Sequence of chain 1.F:
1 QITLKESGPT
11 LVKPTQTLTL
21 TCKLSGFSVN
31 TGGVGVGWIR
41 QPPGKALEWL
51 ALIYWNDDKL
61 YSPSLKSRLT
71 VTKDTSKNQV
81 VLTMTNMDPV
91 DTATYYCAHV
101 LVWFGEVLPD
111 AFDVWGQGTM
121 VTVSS

Binding-site contacts:
Ligand atom C1 contacts residue ASN125 of chain 1.A at 4.4 Å.
Ligand atom C8 contacts residue ALA123 of chain 1.A at 4.1 Å (hydrophobic).
Ligand atom C8 contacts residue GLY32 of chain 1.F at 4.0 Å.
Ligand atom C1 contacts residue THR124 of chain 1.A at 4.2 Å.
Ligand atom C7 contacts residue GLY32 of chain 1.F at 4.2 Å.
Ligand atom C6 contacts residue VAL127 of chain 1.A at 3.9 Å (hydrophobic).
Ligand atom O5 contacts residue VAL127 of chain 1.A at 4.0 Å.
Ligand atom O6 contacts residue VAL171 of chain 1.A at 4.2 Å.
Ligand atom C6 contacts residue ASN125 of chain 1.A at 4.1 Å.
Ligand atom C2 contacts residue ASN122 of chain 1.A at 2.5 Å.
Ligand atom O7 contacts residue THR124 of chain 1.A at 2.8 Å (h-bond).
Ligand atom O7 contacts residue GLY32 of chain 1.F at 3.9 Å.
Ligand atom O5 contacts residue ASN122 of chain 1.A at 2.4 Å (h-bond).
Ligand atom N2 contacts residue ASN122 of chain 1.A at 2.9 Å (h-bond).
Ligand atom C1 contacts residue ASN122 of chain 1.A at 1.5 Å.
Ligand atom C5 contacts residue ASN122 of chain 1.A at 3.7 Å.
Ligand atom C4 contacts residue ASN122 of chain 1.A at 4.3 Å.
Ligand atom O6 contacts residue VAL127 of chain 1.A at 3.6 Å.
Ligand atom C7 contacts residue THR124 of chain 1.A at 3.9 Å.
Ligand atom C5 contacts residue ASN125 of chain 1.A at 3.7 Å.
Ligand atom C7 contacts residue ASN122 of chain 1.A at 3.5 Å.
Ligand atom O5 contacts residue ASN125 of chain 1.A at 3.9 Å.
Ligand atom C6 contacts residue VAL171 of chain 1.A at 3.6 Å (hydrophobic).
Ligand atom O7 contacts residue ASN122 of chain 1.A at 3.7 Å.
Ligand atom C3 contacts residue ASN122 of chain 1.A at 3.9 Å.

Sequence of chain 1.A:
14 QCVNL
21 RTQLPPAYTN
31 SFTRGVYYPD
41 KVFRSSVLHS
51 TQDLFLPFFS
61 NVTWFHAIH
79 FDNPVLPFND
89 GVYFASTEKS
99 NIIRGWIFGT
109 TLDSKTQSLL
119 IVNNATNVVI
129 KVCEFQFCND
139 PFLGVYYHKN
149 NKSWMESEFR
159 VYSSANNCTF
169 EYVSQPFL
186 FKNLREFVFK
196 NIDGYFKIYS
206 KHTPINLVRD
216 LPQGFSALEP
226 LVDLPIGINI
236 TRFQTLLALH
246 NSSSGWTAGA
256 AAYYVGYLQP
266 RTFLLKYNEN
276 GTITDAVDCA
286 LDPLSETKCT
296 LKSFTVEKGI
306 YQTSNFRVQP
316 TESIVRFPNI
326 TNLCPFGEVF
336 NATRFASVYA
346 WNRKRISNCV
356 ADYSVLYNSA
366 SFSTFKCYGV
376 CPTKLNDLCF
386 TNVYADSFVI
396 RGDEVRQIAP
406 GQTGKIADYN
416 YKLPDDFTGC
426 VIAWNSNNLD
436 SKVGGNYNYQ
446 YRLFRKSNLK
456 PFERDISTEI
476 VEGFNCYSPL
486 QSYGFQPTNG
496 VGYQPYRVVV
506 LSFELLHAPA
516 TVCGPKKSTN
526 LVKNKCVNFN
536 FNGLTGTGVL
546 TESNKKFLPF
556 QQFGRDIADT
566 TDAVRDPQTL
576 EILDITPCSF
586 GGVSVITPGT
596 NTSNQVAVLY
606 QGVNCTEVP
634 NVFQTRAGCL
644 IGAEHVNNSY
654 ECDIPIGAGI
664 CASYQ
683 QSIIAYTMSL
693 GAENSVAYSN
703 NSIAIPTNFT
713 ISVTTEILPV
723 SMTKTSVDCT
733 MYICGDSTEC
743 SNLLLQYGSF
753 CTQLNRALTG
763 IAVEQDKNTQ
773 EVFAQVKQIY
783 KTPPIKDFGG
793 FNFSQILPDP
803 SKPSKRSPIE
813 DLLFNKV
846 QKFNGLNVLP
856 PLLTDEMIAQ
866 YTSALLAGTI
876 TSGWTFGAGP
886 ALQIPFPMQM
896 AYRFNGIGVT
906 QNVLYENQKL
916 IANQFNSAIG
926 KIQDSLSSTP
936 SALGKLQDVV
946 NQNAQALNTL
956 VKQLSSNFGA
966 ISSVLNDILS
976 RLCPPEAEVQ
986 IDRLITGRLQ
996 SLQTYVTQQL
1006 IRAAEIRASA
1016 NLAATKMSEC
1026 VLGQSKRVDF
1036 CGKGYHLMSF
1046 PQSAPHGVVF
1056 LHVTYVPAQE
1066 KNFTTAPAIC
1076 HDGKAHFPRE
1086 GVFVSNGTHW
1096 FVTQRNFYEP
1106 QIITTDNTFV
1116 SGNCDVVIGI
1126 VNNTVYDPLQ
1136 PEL

The small molecule below binds the protein below.
Small molecule (SMILES): CC(=O)N[C@@H]1[C@@H](O)[C@H](O)[C@@H](CO)O[C@H]1O